Sequence of chain 1.B:
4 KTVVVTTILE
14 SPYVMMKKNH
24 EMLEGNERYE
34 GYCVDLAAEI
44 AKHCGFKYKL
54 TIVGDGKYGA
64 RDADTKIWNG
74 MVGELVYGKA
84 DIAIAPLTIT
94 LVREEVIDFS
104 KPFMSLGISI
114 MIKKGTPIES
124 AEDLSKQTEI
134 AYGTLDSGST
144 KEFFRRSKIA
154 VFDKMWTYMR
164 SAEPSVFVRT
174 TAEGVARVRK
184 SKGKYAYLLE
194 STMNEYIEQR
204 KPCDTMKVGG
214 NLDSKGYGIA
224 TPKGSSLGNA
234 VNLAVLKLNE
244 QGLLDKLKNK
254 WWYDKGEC

This small molecule binds to this protein.
Small molecule (SMILES): N[C@@H](Cc1conc1O)C(=O)O

Binding-site contacts:
Ligand atom C42 contacts residue GLU193 of chain 1.B at 3.3 Å.
Ligand atom C41 contacts residue LEU138 of chain 1.B at 3.9 Å (hydrophobic).
Ligand atom O42 contacts residue TYR61 of chain 1.B at 3.5 Å.
Ligand atom C42 contacts residue SER142 of chain 1.B at 3.4 Å.
Ligand atom O41 contacts residue LEU90 of chain 1.B at 3.8 Å.
Ligand atom O1 contacts residue THR174 of chain 1.B at 4.1 Å.
Ligand atom C43 contacts residue ARG96 of chain 1.B at 3.6 Å.
Ligand atom C3 contacts residue THR143 of chain 1.B at 3.5 Å.
Ligand atom N1 contacts residue PRO89 of chain 1.B at 2.9 Å (h-bond).
Ligand atom C5 contacts residue TYR61 of chain 1.B at 4.0 Å (hydrophobic).
Ligand atom O41 contacts residue SER142 of chain 1.B at 3.9 Å.
Ligand atom C5 contacts residue MET196 of chain 1.B at 3.6 Å (hydrophobic).
Ligand atom O42 contacts residue GLY141 of chain 1.B at 3.2 Å.
Ligand atom N2 contacts residue LEU192 of chain 1.B at 3.5 Å.
Ligand atom O41 contacts residue TYR61 of chain 1.B at 3.5 Å.
Ligand atom O1 contacts residue MET196 of chain 1.B at 3.7 Å.
Ligand atom O41 contacts residue ARG96 of chain 1.B at 2.9 Å (salt-bridge).
Ligand atom C5 contacts residue GLU193 of chain 1.B at 3.5 Å.
Ligand atom C41 contacts residue TYR61 of chain 1.B at 3.7 Å (hydrophobic).
Ligand atom C43 contacts residue THR91 of chain 1.B at 3.7 Å.
Ligand atom C41 contacts residue GLU193 of chain 1.B at 4.0 Å.
Ligand atom N2 contacts residue THR143 of chain 1.B at 4.1 Å.
Ligand atom N1 contacts residue GLU193 of chain 1.B at 2.5 Å (salt-bridge).
Ligand atom C42 contacts residue THR91 of chain 1.B at 3.4 Å.
Ligand atom O31 contacts residue THR143 of chain 1.B at 2.5 Å (h-bond).
Ligand atom O41 contacts residue THR91 of chain 1.B at 3.0 Å (h-bond).
Ligand atom O42 contacts residue ARG96 of chain 1.B at 3.0 Å (salt-bridge).
Ligand atom C4 contacts residue LEU138 of chain 1.B at 4.1 Å (hydrophobic).
Ligand atom N1 contacts residue THR91 of chain 1.B at 2.9 Å (h-bond).
Ligand atom N1 contacts residue TYR61 of chain 1.B at 4.0 Å.
Ligand atom C4 contacts residue GLU193 of chain 1.B at 3.5 Å.
Ligand atom N1 contacts residue TYR220 of chain 1.B at 3.7 Å.
Ligand atom C43 contacts residue SER142 of chain 1.B at 3.3 Å.
Ligand atom C43 contacts residue TYR61 of chain 1.B at 3.6 Å (hydrophobic).
Ligand atom O1 contacts residue LEU192 of chain 1.B at 4.1 Å.
Ligand atom C3 contacts residue GLU193 of chain 1.B at 3.9 Å.
Ligand atom N2 contacts residue GLU193 of chain 1.B at 3.1 Å (salt-bridge).
Ligand atom O41 contacts residue PRO89 of chain 1.B at 3.9 Å.
Ligand atom O42 contacts residue SER142 of chain 1.B at 3.0 Å (h-bond).
Ligand atom O1 contacts residue GLU193 of chain 1.B at 3.6 Å.